This small molecule binds to this protein.
Small molecule (SMILES): CC(=O)N[C@@H]1[C@@H](O)[C@H](O)[C@@H](CO)O[C@H]1O

Sequence of chain 1.R:
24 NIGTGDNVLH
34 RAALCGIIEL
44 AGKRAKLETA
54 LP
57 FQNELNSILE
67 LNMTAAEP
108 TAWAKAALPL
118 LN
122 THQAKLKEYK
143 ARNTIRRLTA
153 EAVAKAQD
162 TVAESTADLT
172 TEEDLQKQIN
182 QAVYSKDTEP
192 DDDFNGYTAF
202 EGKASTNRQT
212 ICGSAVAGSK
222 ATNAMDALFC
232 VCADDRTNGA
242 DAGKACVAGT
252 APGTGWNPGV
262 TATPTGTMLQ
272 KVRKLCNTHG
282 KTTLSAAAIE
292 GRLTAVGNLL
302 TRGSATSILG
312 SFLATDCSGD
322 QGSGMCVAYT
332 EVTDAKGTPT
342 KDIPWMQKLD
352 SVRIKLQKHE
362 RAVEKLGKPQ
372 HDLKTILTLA

Binding-site contacts:
Ligand atom O7 contacts residue THR151 of chain 1.R at 3.2 Å.
Ligand atom C4 contacts residue ASN68 of chain 1.R at 4.2 Å.
Ligand atom N2 contacts residue THR151 of chain 1.R at 4.4 Å.
Ligand atom O5 contacts residue ASN68 of chain 1.R at 2.4 Å (h-bond).
Ligand atom C7 contacts residue ASN68 of chain 1.R at 3.3 Å.
Ligand atom C5 contacts residue ASN68 of chain 1.R at 3.7 Å.
Ligand atom C1 contacts residue ASN68 of chain 1.R at 1.4 Å.
Ligand atom N2 contacts residue ASN68 of chain 1.R at 2.9 Å (h-bond).
Ligand atom C8 contacts residue TRP110 of chain 1.R at 3.6 Å (hydrophobic).
Ligand atom O3 contacts residue TRP110 of chain 1.R at 4.0 Å.
Ligand atom C7 contacts residue THR151 of chain 1.R at 4.1 Å.
Ligand atom C3 contacts residue ASN68 of chain 1.R at 3.8 Å.
Ligand atom O7 contacts residue ASN68 of chain 1.R at 4.1 Å.
Ligand atom C2 contacts residue ASN68 of chain 1.R at 2.5 Å.
Ligand atom C8 contacts residue ASN68 of chain 1.R at 3.5 Å.
Ligand atom O7 contacts residue LEU65 of chain 1.R at 4.2 Å.